This protein binds this small molecule.
Small molecule (SMILES): CC(=O)N[C@H]1[C@H](O[C@H]2[C@H](O)[C@@H](NC(C)=O)CO[C@@H]2CO)O[C@H](CO)[C@@H](O[C@@H]2O[C@H](CO)[C@@H](O)[C@H](O)[C@@H]2O)[C@@H]1O

Sequence of chain 1.A:
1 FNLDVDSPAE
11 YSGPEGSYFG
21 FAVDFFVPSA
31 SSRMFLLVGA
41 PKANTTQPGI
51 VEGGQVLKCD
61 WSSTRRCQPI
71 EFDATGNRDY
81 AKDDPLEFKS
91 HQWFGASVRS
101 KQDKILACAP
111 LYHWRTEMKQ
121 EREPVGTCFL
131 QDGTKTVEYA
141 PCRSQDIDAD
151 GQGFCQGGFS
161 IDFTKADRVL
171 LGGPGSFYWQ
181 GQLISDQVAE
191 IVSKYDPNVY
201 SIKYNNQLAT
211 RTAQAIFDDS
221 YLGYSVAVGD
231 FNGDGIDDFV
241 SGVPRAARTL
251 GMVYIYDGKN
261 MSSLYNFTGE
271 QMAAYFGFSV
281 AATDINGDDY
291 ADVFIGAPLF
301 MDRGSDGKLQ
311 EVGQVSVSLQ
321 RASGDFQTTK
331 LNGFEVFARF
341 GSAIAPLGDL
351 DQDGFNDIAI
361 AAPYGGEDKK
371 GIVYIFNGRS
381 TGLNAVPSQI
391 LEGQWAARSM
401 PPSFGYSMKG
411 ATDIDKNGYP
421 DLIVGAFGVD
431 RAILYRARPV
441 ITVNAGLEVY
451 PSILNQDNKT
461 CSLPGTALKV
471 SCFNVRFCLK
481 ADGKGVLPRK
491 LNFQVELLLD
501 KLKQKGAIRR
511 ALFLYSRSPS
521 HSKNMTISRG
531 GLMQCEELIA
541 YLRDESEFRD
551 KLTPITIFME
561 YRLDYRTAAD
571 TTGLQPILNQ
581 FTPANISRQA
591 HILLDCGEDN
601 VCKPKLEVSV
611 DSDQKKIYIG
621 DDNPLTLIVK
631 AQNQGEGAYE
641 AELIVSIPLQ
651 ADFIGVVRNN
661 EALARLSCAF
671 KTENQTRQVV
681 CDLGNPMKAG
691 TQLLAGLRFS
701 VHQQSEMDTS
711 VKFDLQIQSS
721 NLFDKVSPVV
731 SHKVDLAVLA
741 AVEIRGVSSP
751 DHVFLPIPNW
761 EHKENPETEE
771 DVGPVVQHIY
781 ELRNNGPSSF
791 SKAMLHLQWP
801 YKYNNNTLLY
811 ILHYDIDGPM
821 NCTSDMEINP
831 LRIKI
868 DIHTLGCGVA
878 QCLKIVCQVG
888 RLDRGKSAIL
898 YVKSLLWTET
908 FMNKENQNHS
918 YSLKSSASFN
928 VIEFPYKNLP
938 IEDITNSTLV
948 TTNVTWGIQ

Binding-site contacts:
Ligand atom O5 contacts residue ASN950 of chain 1.A at 2.4 Å (h-bond).
Ligand atom C1 contacts residue ILE869 of chain 1.A at 4.0 Å (hydrophobic).
Ligand atom C3 contacts residue THR948 of chain 1.A at 4.4 Å.
Ligand atom C8 contacts residue ASP751 of chain 1.A at 3.9 Å.
Ligand atom C1 contacts residue THR948 of chain 1.A at 3.9 Å.
Ligand atom C5 contacts residue ILE869 of chain 1.A at 4.2 Å (hydrophobic).
Ligand atom C3 contacts residue ASN950 of chain 1.A at 3.8 Å.
Ligand atom C6 contacts residue ILE869 of chain 1.A at 3.7 Å (hydrophobic).
Ligand atom C1 contacts residue SER919 of chain 1.A at 3.9 Å.
Ligand atom C2 contacts residue THR948 of chain 1.A at 4.5 Å.
Ligand atom C7 contacts residue THR948 of chain 1.A at 4.5 Å.
Ligand atom C5 contacts residue ASN950 of chain 1.A at 3.7 Å.
Ligand atom O7 contacts residue ASN950 of chain 1.A at 4.1 Å.
Ligand atom C4 contacts residue ASN950 of chain 1.A at 4.2 Å.
Ligand atom C8 contacts residue THR948 of chain 1.A at 4.3 Å.
Ligand atom O6 contacts residue ILE869 of chain 1.A at 3.4 Å.
Ligand atom N2 contacts residue ASN950 of chain 1.A at 2.9 Å (h-bond).
Ligand atom O5 contacts residue SER919 of chain 1.A at 4.0 Å.
Ligand atom C7 contacts residue ASN950 of chain 1.A at 3.7 Å.
Ligand atom N2 contacts residue THR948 of chain 1.A at 3.7 Å.
Ligand atom C1 contacts residue ASN950 of chain 1.A at 1.4 Å.
Ligand atom C8 contacts residue ASN950 of chain 1.A at 4.2 Å.
Ligand atom O5 contacts residue ILE869 of chain 1.A at 3.2 Å.
Ligand atom C2 contacts residue ASN950 of chain 1.A at 2.5 Å.